Binding-site contacts:
Ligand atom N3 contacts residue GLY244 of chain 1.E at 2.9 Å (h-bond).
Ligand atom C24 contacts residue ARG243 of chain 1.E at 3.7 Å.
Ligand atom N1 contacts residue ASP215 of chain 1.E at 2.9 Å (salt-bridge).
Ligand atom CL8 contacts residue SER221 of chain 1.E at 2.5 Å.
Ligand atom N3 contacts residue SER216 of chain 1.E at 3.7 Å.
Ligand atom C7 contacts residue CYS217 of chain 1.E at 3.8 Å (hydrophobic).
Ligand atom C13 contacts residue GLY244 of chain 1.E at 3.3 Å.
Ligand atom CL8 contacts residue SER240 of chain 1.E at 3.6 Å.
Ligand atom C13 contacts residue CYS245 of chain 1.E at 3.6 Å (hydrophobic).
Ligand atom C2 contacts residue SER216 of chain 1.E at 3.6 Å.
Ligand atom O16 contacts residue CYS245 of chain 1.E at 3.8 Å.
Ligand atom N27 contacts residue GLY244 of chain 1.E at 3.1 Å (h-bond).
Ligand atom N27 contacts residue ASP215 of chain 1.E at 2.6 Å (salt-bridge).
Ligand atom O16 contacts residue GLY244 of chain 1.E at 3.4 Å.
Ligand atom O17 contacts residue GLN218 of chain 1.E at 3.7 Å.
Ligand atom C6 contacts residue SER216 of chain 1.E at 3.7 Å.
Ligand atom C6 contacts residue VAL239 of chain 1.E at 3.5 Å (hydrophobic).
Ligand atom C4 contacts residue GLY242 of chain 1.E at 3.5 Å.
Ligand atom N27 contacts residue LYS250 of chain 1.E at 3.6 Å.
Ligand atom N5 contacts residue SER216 of chain 1.E at 3.4 Å (h-bond).
Ligand atom C13 contacts residue GLY242 of chain 1.E at 3.5 Å.
Ligand atom C10 contacts residue GLN218 of chain 1.E at 3.5 Å.
Ligand atom O25 contacts residue ARG243 of chain 1.E at 3.0 Å (salt-bridge).
Ligand atom C24 contacts residue GLY244 of chain 1.E at 3.5 Å.
Ligand atom N1 contacts residue SER216 of chain 1.E at 3.0 Å (h-bond).
Ligand atom C2 contacts residue GLY242 of chain 1.E at 3.7 Å.
Ligand atom N1 contacts residue GLY252 of chain 1.E at 3.1 Å.
Ligand atom C2 contacts residue GLY244 of chain 1.E at 3.5 Å.
Ligand atom N5 contacts residue TRP241 of chain 1.E at 3.6 Å.
Ligand atom N3 contacts residue GLY242 of chain 1.E at 3.5 Å.
Ligand atom C4 contacts residue GLY244 of chain 1.E at 3.9 Å.
Ligand atom C14 contacts residue GLY242 of chain 1.E at 3.8 Å.
Ligand atom CL8 contacts residue VAL239 of chain 1.E at 3.7 Å.
Ligand atom C22 contacts residue GLY242 of chain 1.E at 3.6 Å.
Ligand atom N5 contacts residue GLY242 of chain 1.E at 3.7 Å.
Ligand atom C6 contacts residue TRP241 of chain 1.E at 3.8 Å (hydrophobic).
Ligand atom O25 contacts residue GLY244 of chain 1.E at 2.9 Å (h-bond).
Ligand atom C9 contacts residue CYS217 of chain 1.E at 3.8 Å (hydrophobic).
Ligand atom C2 contacts residue ASP215 of chain 1.E at 3.4 Å.
Ligand atom C11 contacts residue GLN218 of chain 1.E at 3.7 Å.

A small-molecule ligand and the protein it binds are described below.
Small molecule (SMILES): NC(N)=Nc1ncc(Cl)c2ccc(S(=O)(=O)N3CCC[C@@H]3C(=O)O)cc12

Sequence of chain 1.E:
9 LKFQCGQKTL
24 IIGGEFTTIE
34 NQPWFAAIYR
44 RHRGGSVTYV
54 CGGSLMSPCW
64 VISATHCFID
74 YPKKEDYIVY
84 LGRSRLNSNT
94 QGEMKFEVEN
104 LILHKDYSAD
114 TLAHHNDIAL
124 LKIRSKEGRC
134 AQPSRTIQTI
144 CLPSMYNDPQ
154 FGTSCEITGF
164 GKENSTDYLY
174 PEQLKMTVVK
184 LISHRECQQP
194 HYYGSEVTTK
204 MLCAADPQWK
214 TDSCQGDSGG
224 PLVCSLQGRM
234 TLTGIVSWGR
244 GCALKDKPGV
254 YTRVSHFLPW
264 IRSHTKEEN